This small molecule binds to this protein.
Small molecule (SMILES): CC(=O)N[C@H]1[C@H](O[C@H]2[C@H](O)[C@@H](NC(C)=O)CO[C@@H]2CO)O[C@H](CO)[C@@H](O[C@@H]2O[C@H](CO[C@H]3O[C@H](CO)[C@@H](O)[C@H](O)[C@@H]3O)[C@@H](O)[C@H](O[C@H]3O[C@H](CO)[C@@H](O)[C@H](O)[C@@H]3O)[C@@H]2O)[C@@H]1O

Binding-site contacts:
Ligand atom C3 contacts residue THR131 of chain 1.A at 3.6 Å.
Ligand atom C5 contacts residue GLY130 of chain 1.A at 3.9 Å.
Ligand atom C8 contacts residue TRP129 of chain 1.A at 3.7 Å (hydrophobic).
Ligand atom O4 contacts residue THR131 of chain 1.A at 3.5 Å.
Ligand atom C4 contacts residue ASN165 of chain 1.A at 4.2 Å.
Ligand atom O6 contacts residue GLY130 of chain 1.A at 4.5 Å.
Ligand atom O6 contacts residue THR131 of chain 1.A at 3.9 Å.
Ligand atom O7 contacts residue ASN165 of chain 1.A at 3.0 Å (h-bond).
Ligand atom O4 contacts residue GLY130 of chain 1.A at 3.5 Å.
Ligand atom O3 contacts residue THR131 of chain 1.A at 3.6 Å.
Ligand atom O5 contacts residue GLY130 of chain 1.A at 4.5 Å.
Ligand atom C7 contacts residue GLN161 of chain 1.A at 3.7 Å.
Ligand atom C8 contacts residue ASN165 of chain 1.A at 4.4 Å.
Ligand atom C7 contacts residue GLY130 of chain 1.A at 3.7 Å.
Ligand atom C3 contacts residue GLN161 of chain 1.A at 3.5 Å.
Ligand atom C2 contacts residue GLN161 of chain 1.A at 3.7 Å.
Ligand atom C4 contacts residue THR131 of chain 1.A at 4.2 Å.
Ligand atom C4 contacts residue GLY130 of chain 1.A at 4.2 Å.
Ligand atom C2 contacts residue ASN165 of chain 1.A at 2.3 Å.
Ligand atom C1 contacts residue ASN165 of chain 1.A at 1.5 Å.
Ligand atom C8 contacts residue GLN161 of chain 1.A at 3.5 Å.
Ligand atom C3 contacts residue ASN165 of chain 1.A at 3.7 Å.
Ligand atom C1 contacts residue GLY130 of chain 1.A at 4.2 Å.
Ligand atom O5 contacts residue THR131 of chain 1.A at 3.8 Å.
Ligand atom C1 contacts residue GLN161 of chain 1.A at 4.5 Å.
Ligand atom O5 contacts residue ASN165 of chain 1.A at 2.4 Å (h-bond).
Ligand atom C7 contacts residue ASN165 of chain 1.A at 3.1 Å.
Ligand atom C5 contacts residue ASN165 of chain 1.A at 3.7 Å.
Ligand atom O3 contacts residue GLN161 of chain 1.A at 3.5 Å (h-bond).
Ligand atom C7 contacts residue TRP129 of chain 1.A at 4.4 Å (hydrophobic).
Ligand atom N2 contacts residue GLY130 of chain 1.A at 4.1 Å.
Ligand atom O7 contacts residue GLY130 of chain 1.A at 3.3 Å.
Ligand atom N2 contacts residue GLN161 of chain 1.A at 2.8 Å (h-bond).
Ligand atom N2 contacts residue ASN165 of chain 1.A at 2.9 Å (h-bond).
Ligand atom C3 contacts residue GLY130 of chain 1.A at 4.0 Å.
Ligand atom C1 contacts residue THR131 of chain 1.A at 4.1 Å.
Ligand atom O7 contacts residue TRP129 of chain 1.A at 4.1 Å.
Ligand atom C2 contacts residue GLY130 of chain 1.A at 4.4 Å.

Sequence of chain 1.A:
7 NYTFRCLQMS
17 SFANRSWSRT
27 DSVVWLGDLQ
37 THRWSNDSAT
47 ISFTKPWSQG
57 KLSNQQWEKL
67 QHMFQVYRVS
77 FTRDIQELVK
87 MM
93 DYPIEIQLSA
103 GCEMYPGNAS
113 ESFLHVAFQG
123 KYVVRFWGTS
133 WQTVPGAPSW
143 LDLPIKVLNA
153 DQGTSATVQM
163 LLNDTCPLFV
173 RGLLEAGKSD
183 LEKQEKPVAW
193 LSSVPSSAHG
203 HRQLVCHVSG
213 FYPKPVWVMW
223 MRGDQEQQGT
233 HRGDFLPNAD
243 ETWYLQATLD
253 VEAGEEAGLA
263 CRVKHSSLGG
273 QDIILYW